A small-molecule ligand and the protein it binds are described below.
Small molecule (SMILES): C[C@]1(NC#N)CCc2ccc(-c3ncnc4[nH]ccc34)cc21

Binding-site contacts:
Ligand atom C16 contacts residue LEU153 of chain 1.A at 3.7 Å (hydrophobic).
Ligand atom C6 contacts residue LEU153 of chain 1.A at 3.9 Å (hydrophobic).
Ligand atom C12 contacts residue TYR101 of chain 1.A at 3.8 Å (hydrophobic).
Ligand atom N2 contacts residue ALA50 of chain 1.A at 3.9 Å.
Ligand atom C8 contacts residue ASN151 of chain 1.A at 3.8 Å.
Ligand atom N2 contacts residue TYR101 of chain 1.A at 3.7 Å.
Ligand atom N4 contacts residue VAL33 of chain 1.A at 3.9 Å.
Ligand atom C10 contacts residue ASN151 of chain 1.A at 3.6 Å.
Ligand atom N5 contacts residue VAL33 of chain 1.A at 3.9 Å.
Ligand atom C7 contacts residue LYS27 of chain 1.A at 3.5 Å.
Ligand atom C13 contacts residue ALA50 of chain 1.A at 3.4 Å (hydrophobic).
Ligand atom C17 contacts residue LYS52 of chain 1.A at 3.6 Å.
Ligand atom N3 contacts residue VAL81 of chain 1.A at 3.9 Å.
Ligand atom N4 contacts residue ASP164 of chain 1.A at 3.1 Å (salt-bridge).
Ligand atom N2 contacts residue LEU102 of chain 1.A at 2.9 Å (h-bond).
Ligand atom C12 contacts residue LEU102 of chain 1.A at 3.3 Å (hydrophobic).
Ligand atom C15 contacts residue VAL81 of chain 1.A at 3.8 Å (hydrophobic).
Ligand atom C2 contacts residue LEU25 of chain 1.A at 3.7 Å (hydrophobic).
Ligand atom C13 contacts residue GLU100 of chain 1.A at 3.7 Å.
Ligand atom C17 contacts residue VAL33 of chain 1.A at 3.7 Å (hydrophobic).
Ligand atom C17 contacts residue ASP164 of chain 1.A at 3.6 Å.
Ligand atom C14 contacts residue ALA50 of chain 1.A at 3.9 Å (hydrophobic).
Ligand atom C15 contacts residue GLU100 of chain 1.A at 3.8 Å.
Ligand atom N5 contacts residue ASP164 of chain 1.A at 3.9 Å.
Ligand atom C15 contacts residue LEU153 of chain 1.A at 3.7 Å (hydrophobic).
Ligand atom C3 contacts residue LEU25 of chain 1.A at 3.7 Å (hydrophobic).
Ligand atom C10 contacts residue ARG150 of chain 1.A at 3.8 Å.
Ligand atom C13 contacts residue LEU153 of chain 1.A at 3.6 Å (hydrophobic).
Ligand atom N1 contacts residue LEU153 of chain 1.A at 3.9 Å.
Ligand atom N3 contacts residue LEU153 of chain 1.A at 3.7 Å.
Ligand atom N5 contacts residue LYS52 of chain 1.A at 3.5 Å.
Ligand atom C14 contacts residue LEU153 of chain 1.A at 3.6 Å (hydrophobic).
Ligand atom N2 contacts residue GLU100 of chain 1.A at 4.0 Å.
Ligand atom N3 contacts residue ALA50 of chain 1.A at 3.3 Å.
Ligand atom C3 contacts residue GLY26 of chain 1.A at 3.9 Å.
Ligand atom N3 contacts residue GLU100 of chain 1.A at 2.8 Å (salt-bridge).
Ligand atom C11 contacts residue LEU153 of chain 1.A at 3.8 Å (hydrophobic).
Ligand atom C15 contacts residue ALA50 of chain 1.A at 3.7 Å (hydrophobic).
Ligand atom C15 contacts residue MET99 of chain 1.A at 3.9 Å (hydrophobic).
Ligand atom C10 contacts residue ASP164 of chain 1.A at 3.8 Å.

Sequence of chain 1.A:
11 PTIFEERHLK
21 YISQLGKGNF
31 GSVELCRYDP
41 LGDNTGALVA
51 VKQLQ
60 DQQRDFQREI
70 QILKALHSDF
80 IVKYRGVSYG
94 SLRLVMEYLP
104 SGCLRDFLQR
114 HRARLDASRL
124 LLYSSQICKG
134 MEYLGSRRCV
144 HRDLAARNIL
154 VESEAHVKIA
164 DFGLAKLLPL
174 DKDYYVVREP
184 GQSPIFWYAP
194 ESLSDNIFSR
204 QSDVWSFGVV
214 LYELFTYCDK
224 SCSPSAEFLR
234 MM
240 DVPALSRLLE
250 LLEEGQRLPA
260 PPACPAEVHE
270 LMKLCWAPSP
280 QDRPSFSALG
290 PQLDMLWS